Sequence of chain 2.F:
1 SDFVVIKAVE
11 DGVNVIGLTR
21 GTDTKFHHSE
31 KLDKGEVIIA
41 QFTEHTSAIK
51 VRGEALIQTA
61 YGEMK

This small molecule binds to this protein.
Small molecule (SMILES): N[C@@H](Cc1c[nH]c2ccccc12)C(=O)O

Binding-site contacts:
Ligand atom OXT contacts residue GLN41 of chain 2.F at 3.4 Å (h-bond).
Ligand atom CD1 contacts residue GLU44 of chain 2.E at 3.9 Å.
Ligand atom OXT contacts residue ARG20 of chain 2.E at 4.0 Å.
Ligand atom CG contacts residue PHE42 of chain 2.E at 4.2 Å (hydrophobic).
Ligand atom CE3 contacts residue THR43 of chain 2.E at 4.1 Å.
Ligand atom N contacts residue PHE42 of chain 2.E at 4.0 Å.
Ligand atom CE2 contacts residue THR43 of chain 2.E at 4.3 Å.
Ligand atom CD2 contacts residue THR43 of chain 2.E at 3.9 Å.
Ligand atom CZ3 contacts residue ARG20 of chain 2.E at 3.9 Å.
Ligand atom CA contacts residue GLN41 of chain 2.F at 4.0 Å.
Ligand atom CB contacts residue PHE42 of chain 2.E at 3.5 Å (hydrophobic).
Ligand atom CD2 contacts residue ARG20 of chain 2.E at 4.2 Å.
Ligand atom CG contacts residue SER1 of chain 2.E at 4.1 Å.
Ligand atom NE1 contacts residue GLU44 of chain 2.E at 3.8 Å.
Ligand atom CD1 contacts residue PHE42 of chain 2.E at 4.3 Å (hydrophobic).
Ligand atom C contacts residue ARG20 of chain 2.E at 4.3 Å.
Ligand atom N contacts residue SER1 of chain 2.E at 3.8 Å.
Ligand atom CG contacts residue GLU44 of chain 2.E at 3.9 Å.
Ligand atom N contacts residue SER1 of chain 2.F at 3.9 Å.
Ligand atom CE3 contacts residue GLU44 of chain 2.E at 4.3 Å.
Ligand atom CG contacts residue THR43 of chain 2.E at 3.7 Å.
Ligand atom N contacts residue ASP2 of chain 2.E at 4.1 Å.
Ligand atom C contacts residue GLN41 of chain 2.F at 4.1 Å.
Ligand atom CB contacts residue SER1 of chain 2.E at 3.9 Å.
Ligand atom CE3 contacts residue ARG20 of chain 2.E at 3.5 Å.
Ligand atom CE2 contacts residue GLU44 of chain 2.E at 3.6 Å.
Ligand atom OXT contacts residue SER1 of chain 2.F at 3.4 Å.
Ligand atom C contacts residue SER1 of chain 2.F at 4.1 Å.
Ligand atom CD1 contacts residue THR43 of chain 2.E at 4.0 Å.
Ligand atom NE1 contacts residue THR43 of chain 2.E at 4.3 Å.
Ligand atom N contacts residue GLN41 of chain 2.F at 3.0 Å (h-bond).
Ligand atom CZ2 contacts residue GLU44 of chain 2.E at 3.2 Å.
Ligand atom CH2 contacts residue GLU44 of chain 2.E at 3.9 Å.
Ligand atom CD1 contacts residue SER1 of chain 2.E at 3.6 Å.
Ligand atom CZ3 contacts residue GLU44 of chain 2.E at 4.4 Å.
Ligand atom CG contacts residue ARG20 of chain 2.E at 4.2 Å.
Ligand atom CD2 contacts residue GLU44 of chain 2.E at 3.8 Å.
Ligand atom CB contacts residue THR43 of chain 2.E at 3.8 Å.
Ligand atom CB contacts residue ARG20 of chain 2.E at 3.7 Å.
Ligand atom CA contacts residue SER1 of chain 2.E at 3.8 Å.

Sequence of chain 2.E:
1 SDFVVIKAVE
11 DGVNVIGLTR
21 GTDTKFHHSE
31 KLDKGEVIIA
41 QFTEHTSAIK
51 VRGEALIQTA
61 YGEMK